Binding-site contacts:
Ligand atom F3 contacts residue ALA166 of chain 14.A at 3.2 Å.
Ligand atom C4B contacts residue LEU181 of chain 14.A at 3.8 Å (hydrophobic).
Ligand atom N1A contacts residue PHE179 of chain 14.A at 3.6 Å.
Ligand atom O1 contacts residue LEU100 of chain 14.A at 3.7 Å.
Ligand atom CM4 contacts residue TYR142 of chain 14.A at 3.5 Å (hydrophobic).
Ligand atom C3A contacts residue TYR144 of chain 14.A at 3.7 Å (hydrophobic).
Ligand atom CM3 contacts residue ASN212 of chain 14.A at 3.6 Å.
Ligand atom C3 contacts residue LEU100 of chain 14.A at 3.6 Å (hydrophobic).
Ligand atom C5B contacts residue LEU181 of chain 14.A at 3.5 Å (hydrophobic).
Ligand atom CM6 contacts residue LEU184 of chain 14.A at 3.4 Å (hydrophobic).
Ligand atom F3 contacts residue TYR142 of chain 14.A at 2.6 Å.
Ligand atom N3A contacts residue LEU217 of chain 14.A at 3.6 Å.
Ligand atom C4 contacts residue TYR190 of chain 14.A at 3.6 Å (hydrophobic).
Ligand atom C2A contacts residue PHE179 of chain 14.A at 3.5 Å (hydrophobic).
Ligand atom N2 contacts residue LEU100 of chain 14.A at 3.8 Å.
Ligand atom F2 contacts residue PHE179 of chain 14.A at 3.6 Å.
Ligand atom F2 contacts residue VAL168 of chain 14.A at 2.9 Å.
Ligand atom F2 contacts residue TYR142 of chain 14.A at 3.6 Å.
Ligand atom F3 contacts residue TYR144 of chain 14.A at 3.2 Å.
Ligand atom N3A contacts residue PHE179 of chain 14.A at 3.2 Å.
Ligand atom CM6 contacts residue TYR144 of chain 14.A at 3.6 Å (hydrophobic).
Ligand atom C6B contacts residue LEU181 of chain 14.A at 3.5 Å (hydrophobic).
Ligand atom N1A contacts residue TYR144 of chain 14.A at 3.3 Å.
Ligand atom F1 contacts residue LEU217 of chain 14.A at 3.3 Å.
Ligand atom CM6 contacts residue MET214 of chain 14.A at 3.4 Å (hydrophobic).
Ligand atom C4 contacts residue LEU100 of chain 14.A at 3.7 Å (hydrophobic).
Ligand atom C1B contacts residue LEU181 of chain 14.A at 3.8 Å (hydrophobic).
Ligand atom CM2 contacts residue ILE122 of chain 14.A at 3.5 Å (hydrophobic).
Ligand atom C1B contacts residue ILE98 of chain 14.A at 3.7 Å (hydrophobic).
Ligand atom C3A contacts residue PHE179 of chain 14.A at 3.4 Å (hydrophobic).
Ligand atom O1 contacts residue MET214 of chain 14.A at 3.3 Å.
Ligand atom O1B contacts residue ILE98 of chain 14.A at 3.1 Å.
Ligand atom C1C contacts residue MET214 of chain 14.A at 3.5 Å (hydrophobic).
Ligand atom F1 contacts residue MET124 of chain 14.A at 3.5 Å.
Ligand atom F3 contacts residue MET143 of chain 14.A at 3.3 Å.
Ligand atom O1A contacts residue TYR144 of chain 14.A at 3.3 Å.
Ligand atom C2A contacts residue TYR144 of chain 14.A at 3.6 Å (hydrophobic).
Ligand atom C5B contacts residue TYR144 of chain 14.A at 3.7 Å (hydrophobic).
Ligand atom F1 contacts residue TYR142 of chain 14.A at 3.3 Å.
Ligand atom CM3 contacts residue TYR190 of chain 14.A at 3.7 Å (hydrophobic).

Sequence of chain 14.C:
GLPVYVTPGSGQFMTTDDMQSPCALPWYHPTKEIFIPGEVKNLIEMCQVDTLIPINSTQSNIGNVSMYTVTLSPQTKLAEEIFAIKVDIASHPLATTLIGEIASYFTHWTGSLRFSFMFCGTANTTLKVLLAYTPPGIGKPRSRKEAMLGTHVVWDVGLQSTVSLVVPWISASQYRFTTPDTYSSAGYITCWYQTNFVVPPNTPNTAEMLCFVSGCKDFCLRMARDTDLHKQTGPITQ

Sequence of chain 14.A:
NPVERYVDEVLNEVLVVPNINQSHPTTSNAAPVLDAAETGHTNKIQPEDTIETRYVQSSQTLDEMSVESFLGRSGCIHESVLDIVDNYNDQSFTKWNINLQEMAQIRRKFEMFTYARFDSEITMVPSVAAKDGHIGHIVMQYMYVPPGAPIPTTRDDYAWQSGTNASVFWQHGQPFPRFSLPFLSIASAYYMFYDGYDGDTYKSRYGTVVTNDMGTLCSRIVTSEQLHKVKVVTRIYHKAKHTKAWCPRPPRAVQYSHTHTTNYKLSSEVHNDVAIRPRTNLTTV

The small molecule below binds the protein below.
Small molecule (SMILES): Cc1cc(CCCOc2c(C)cc(-c3noc(C(F)(F)F)n3)cc2C)on1